Binding-site contacts:
Ligand atom C41 contacts residue ILE126 of chain 1.A at 3.8 Å (hydrophobic).
Ligand atom O34 contacts residue THR248 of chain 1.A at 3.3 Å (h-bond).
Ligand atom C52 contacts residue GLN89 of chain 1.A at 3.7 Å.
Ligand atom C54 contacts residue PHE124 of chain 1.A at 3.5 Å (hydrophobic).
Ligand atom O7 contacts residue ASP48 of chain 1.A at 2.6 Å (salt-bridge).
Ligand atom C15 contacts residue GLY246 of chain 1.A at 3.2 Å.
Ligand atom C21 contacts residue THR88 of chain 1.A at 3.8 Å.
Ligand atom C41 contacts residue GLN28 of chain 1.A at 3.3 Å.
Ligand atom C2 contacts residue ASP244 of chain 1.A at 3.4 Å.
Ligand atom C38 contacts residue THR248 of chain 1.A at 3.4 Å.
Ligand atom C52 contacts residue PHE124 of chain 1.A at 3.8 Å (hydrophobic).
Ligand atom C41 contacts residue GLY27 of chain 1.A at 3.5 Å.
Ligand atom O1 contacts residue TYR87 of chain 1.A at 3.6 Å.
Ligand atom O61 contacts residue TYR87 of chain 1.A at 3.5 Å.
Ligand atom C54 contacts residue GLN89 of chain 1.A at 3.5 Å.
Ligand atom O47 contacts residue ILE126 of chain 1.A at 3.5 Å.
Ligand atom C13 contacts residue GLN89 of chain 1.A at 3.7 Å.
Ligand atom C58 contacts residue ASP48 of chain 1.A at 3.5 Å.
Ligand atom C9 contacts residue TYR87 of chain 1.A at 3.8 Å (hydrophobic).
Ligand atom C18 contacts residue GLN89 of chain 1.A at 3.8 Å.
Ligand atom C21 contacts residue GLN89 of chain 1.A at 3.7 Å.
Ligand atom C56 contacts residue PHE124 of chain 1.A at 3.7 Å (hydrophobic).
Ligand atom C26 contacts residue GLN89 of chain 1.A at 3.5 Å.
Ligand atom O61 contacts residue THR88 of chain 1.A at 3.0 Å (h-bond).
Ligand atom O7 contacts residue ASP244 of chain 1.A at 2.6 Å (salt-bridge).
Ligand atom C49 contacts residue GLY246 of chain 1.A at 3.4 Å.
Ligand atom O1 contacts residue GOL1 of chain 1.D at 3.2 Å (h-bond).
Ligand atom C14 contacts residue GLN89 of chain 1.A at 3.7 Å.
Ligand atom O61 contacts residue GLN89 of chain 1.A at 2.7 Å (h-bond).
Ligand atom C44 contacts residue GLN28 of chain 1.A at 3.8 Å.
Ligand atom O1 contacts residue THR88 of chain 1.A at 3.3 Å (h-bond).
Ligand atom C5 contacts residue ASP48 of chain 1.A at 3.5 Å.
Ligand atom C38 contacts residue GLY27 of chain 1.A at 3.3 Å.
Ligand atom O47 contacts residue TRP131 of chain 1.A at 3.6 Å.
Ligand atom N11 contacts residue GLY246 of chain 1.A at 3.2 Å (h-bond).
Ligand atom C41 contacts residue GLY29 of chain 1.A at 3.5 Å.
Ligand atom C49 contacts residue LEU46 of chain 1.A at 3.5 Å (hydrophobic).
Ligand atom C5 contacts residue ASP244 of chain 1.A at 3.6 Å.
Ligand atom O7 contacts residue GLY246 of chain 1.A at 3.6 Å.
Ligand atom O24 contacts residue ARG251 of chain 1.A at 3.1 Å (salt-bridge).

Sequence of chain 1.A:
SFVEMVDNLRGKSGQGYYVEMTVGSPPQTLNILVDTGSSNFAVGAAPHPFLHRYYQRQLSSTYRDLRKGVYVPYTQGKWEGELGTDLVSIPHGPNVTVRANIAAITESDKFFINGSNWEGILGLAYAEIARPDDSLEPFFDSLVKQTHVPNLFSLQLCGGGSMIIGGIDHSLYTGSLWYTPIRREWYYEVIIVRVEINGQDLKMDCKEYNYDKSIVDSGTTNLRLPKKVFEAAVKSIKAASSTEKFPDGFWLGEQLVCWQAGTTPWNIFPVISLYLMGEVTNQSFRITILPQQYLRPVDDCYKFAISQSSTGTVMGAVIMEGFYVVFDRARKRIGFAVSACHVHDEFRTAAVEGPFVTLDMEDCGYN

The small molecule below binds the protein below.
Small molecule (SMILES): CN(C)C(=O)c1cc2cc(c1)C(=O)N[C@H]([C@@H](O)CO)Cc1cccc(c1)OCCCCO2